A small-molecule ligand and the protein it binds are described below.
Small molecule (SMILES): NCCC(=O)O

Binding-site contacts:
Ligand atom O contacts residue MSE32 of chain 1.B at 3.3 Å.
Ligand atom CB contacts residue HIS127 of chain 1.B at 4.5 Å.
Ligand atom CA contacts residue ARG124 of chain 1.B at 4.4 Å.
Ligand atom O contacts residue HIS127 of chain 1.B at 3.8 Å.
Ligand atom C contacts residue MSE32 of chain 1.B at 3.4 Å.
Ligand atom CB contacts residue ARG124 of chain 1.B at 4.5 Å.
Ligand atom CA contacts residue HIS127 of chain 1.B at 3.9 Å.
Ligand atom C contacts residue HIS127 of chain 1.B at 3.9 Å.
Ligand atom O contacts residue ARG190 of chain 1.B at 3.7 Å.
Ligand atom OXT contacts residue ARG190 of chain 1.B at 2.8 Å (salt-bridge).
Ligand atom O contacts residue ARG124 of chain 1.B at 3.5 Å (salt-bridge).
Ligand atom CA contacts residue ANP1 of chain 1.H at 3.5 Å.
Ligand atom N contacts residue ASP153 of chain 1.B at 3.3 Å (salt-bridge).
Ligand atom CA contacts residue MSE32 of chain 1.B at 3.7 Å.
Ligand atom OXT contacts residue ARG124 of chain 1.B at 3.2 Å (salt-bridge).
Ligand atom C contacts residue ANP1 of chain 1.H at 3.6 Å.
Ligand atom CA contacts residue GLN63 of chain 1.B at 3.4 Å.
Ligand atom CA contacts residue PRO1 of chain 1.G at 4.4 Å (hydrophobic).
Ligand atom CB contacts residue ASP153 of chain 1.B at 3.8 Å.
Ligand atom C contacts residue ARG124 of chain 1.B at 3.6 Å.
Ligand atom C contacts residue GLN63 of chain 1.B at 3.8 Å.
Ligand atom OXT contacts residue ANP1 of chain 1.H at 3.0 Å (h-bond).
Ligand atom N contacts residue PRO1 of chain 1.G at 3.8 Å.
Ligand atom N contacts residue GLN156 of chain 1.B at 3.7 Å.
Ligand atom N contacts residue ANP1 of chain 1.H at 2.5 Å (h-bond).
Ligand atom OXT contacts residue MSE32 of chain 1.B at 3.9 Å.
Ligand atom CB contacts residue ANP1 of chain 1.H at 2.8 Å.
Ligand atom O contacts residue GLN63 of chain 1.B at 3.4 Å (h-bond).
Ligand atom C contacts residue ARG190 of chain 1.B at 3.8 Å.
Ligand atom O contacts residue PHE64 of chain 1.B at 4.1 Å.

Sequence of chain 1.B:
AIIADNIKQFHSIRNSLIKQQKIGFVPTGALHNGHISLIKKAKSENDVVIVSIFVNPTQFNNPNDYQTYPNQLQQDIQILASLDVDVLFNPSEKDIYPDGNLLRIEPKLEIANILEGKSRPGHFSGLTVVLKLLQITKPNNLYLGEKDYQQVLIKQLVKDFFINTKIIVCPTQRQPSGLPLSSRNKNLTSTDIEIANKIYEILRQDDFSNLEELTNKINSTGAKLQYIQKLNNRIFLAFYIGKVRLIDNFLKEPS